Binding-site contacts:
Ligand atom OD2 contacts residue ASN268 of chain 1.A at 2.8 Å (h-bond).
Ligand atom CG contacts residue ASN265 of chain 1.A at 3.9 Å.
Ligand atom CA contacts residue LEU244 of chain 1.A at 3.2 Å (hydrophobic).
Ligand atom CG2 contacts residue ARG264 of chain 1.A at 3.7 Å.
Ligand atom N contacts residue LEU244 of chain 1.A at 3.5 Å (h-bond).
Ligand atom CB contacts residue PHE262 of chain 1.A at 3.5 Å (hydrophobic).
Ligand atom CD1 contacts residue GLY245 of chain 1.A at 3.8 Å.
Ligand atom CE1 contacts residue LEU244 of chain 1.A at 3.4 Å (hydrophobic).
Ligand atom CD1 contacts residue MET246 of chain 1.A at 3.6 Å (hydrophobic).
Ligand atom CZ contacts residue PHE218 of chain 1.A at 3.8 Å (hydrophobic).
Ligand atom C contacts residue LEU244 of chain 1.A at 3.7 Å (hydrophobic).
Ligand atom CG contacts residue MET246 of chain 1.A at 3.6 Å (hydrophobic).
Ligand atom O contacts residue LYS263 of chain 1.A at 3.4 Å.
Ligand atom O contacts residue LEU244 of chain 1.A at 4.0 Å.
Ligand atom N contacts residue PHE262 of chain 1.A at 3.5 Å (h-bond).
Ligand atom CZ contacts residue LEU244 of chain 1.A at 3.9 Å (hydrophobic).
Ligand atom CG2 contacts residue PHE262 of chain 1.A at 3.2 Å (hydrophobic).
Ligand atom CE1 contacts residue PHE218 of chain 1.A at 4.0 Å (hydrophobic).
Ligand atom OD1 contacts residue ARG264 of chain 1.A at 3.0 Å (salt-bridge).
Ligand atom CG contacts residue ASN268 of chain 1.A at 3.9 Å.
Ligand atom CG contacts residue LEU244 of chain 1.A at 3.9 Å (hydrophobic).
Ligand atom OG1 contacts residue ARG259 of chain 1.A at 2.9 Å (salt-bridge).
Ligand atom C contacts residue ARG264 of chain 1.A at 3.9 Å.
Ligand atom CE1 contacts residue MET246 of chain 1.A at 4.0 Å (hydrophobic).
Ligand atom CE2 contacts residue MET246 of chain 1.A at 3.9 Å (hydrophobic).
Ligand atom CG2 contacts residue TRP211 of chain 1.A at 3.8 Å (hydrophobic).
Ligand atom C contacts residue LEU244 of chain 1.A at 3.9 Å (hydrophobic).
Ligand atom O contacts residue PHE262 of chain 1.A at 3.6 Å.
Ligand atom CE1 contacts residue GLY245 of chain 1.A at 3.8 Å.
Ligand atom O contacts residue LEU244 of chain 1.A at 2.8 Å (h-bond).
Ligand atom CG1 contacts residue PHE227 of chain 1.A at 3.4 Å (hydrophobic).
Ligand atom OD1 contacts residue LYS263 of chain 1.A at 3.2 Å (salt-bridge).
Ligand atom CD2 contacts residue MET246 of chain 1.A at 3.6 Å (hydrophobic).
Ligand atom O contacts residue ARG264 of chain 1.A at 3.0 Å (salt-bridge).
Ligand atom CD1 contacts residue LEU244 of chain 1.A at 3.3 Å (hydrophobic).
Ligand atom CB contacts residue LEU244 of chain 1.A at 3.7 Å (hydrophobic).
Ligand atom O contacts residue LYS243 of chain 1.A at 3.4 Å.
Ligand atom CE2 contacts residue PHE262 of chain 1.A at 3.5 Å (hydrophobic).
Ligand atom O contacts residue ALA242 of chain 1.A at 3.9 Å.
Ligand atom OD1 contacts residue ASN265 of chain 1.A at 2.7 Å (h-bond).

A small-molecule ligand and the protein it binds are described below.
Small molecule (SMILES): CC(C)[C@H](NC(=O)[C@H](CC(=O)O)NC(=O)[C@H](CC(=O)O)NC(=O)[C@@H](N)CC(=O)O)C(=O)N[C@@H](Cc1ccccc1)C(=O)N[C@H](C=O)[C@@H](C)O

Sequence of chain 1.A:
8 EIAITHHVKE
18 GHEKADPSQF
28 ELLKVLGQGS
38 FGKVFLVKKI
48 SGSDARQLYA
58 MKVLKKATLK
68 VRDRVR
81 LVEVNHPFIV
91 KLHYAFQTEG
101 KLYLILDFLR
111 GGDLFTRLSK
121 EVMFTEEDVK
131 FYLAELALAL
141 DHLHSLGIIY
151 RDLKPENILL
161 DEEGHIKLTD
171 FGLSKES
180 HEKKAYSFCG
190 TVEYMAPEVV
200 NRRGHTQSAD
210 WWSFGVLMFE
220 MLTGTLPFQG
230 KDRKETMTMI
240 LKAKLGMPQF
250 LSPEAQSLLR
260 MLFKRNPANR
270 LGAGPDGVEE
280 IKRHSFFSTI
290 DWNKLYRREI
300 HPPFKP